Sequence of chain 1.B:
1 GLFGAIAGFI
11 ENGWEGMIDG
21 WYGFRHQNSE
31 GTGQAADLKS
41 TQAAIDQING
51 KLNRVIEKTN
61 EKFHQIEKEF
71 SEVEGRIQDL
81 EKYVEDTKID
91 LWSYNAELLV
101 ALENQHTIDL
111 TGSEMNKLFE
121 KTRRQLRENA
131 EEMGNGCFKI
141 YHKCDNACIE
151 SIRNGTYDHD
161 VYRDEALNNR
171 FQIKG

Binding-site contacts:
Ligand atom C8 contacts residue THR156 of chain 1.B at 4.0 Å.
Ligand atom O5 contacts residue SER151 of chain 1.B at 3.9 Å.
Ligand atom N2 contacts residue ASN154 of chain 1.B at 2.9 Å (h-bond).
Ligand atom O7 contacts residue ASN154 of chain 1.B at 3.0 Å (h-bond).
Ligand atom C1 contacts residue THR156 of chain 1.B at 3.6 Å.
Ligand atom C6 contacts residue GLU150 of chain 1.B at 4.0 Å.
Ligand atom C5 contacts residue ALA147 of chain 1.B at 4.4 Å (hydrophobic).
Ligand atom C5 contacts residue GLU150 of chain 1.B at 4.4 Å.
Ligand atom C7 contacts residue ASN154 of chain 1.B at 3.2 Å.
Ligand atom C1 contacts residue GLU150 of chain 1.B at 3.8 Å.
Ligand atom O5 contacts residue ASN154 of chain 1.B at 2.4 Å (h-bond).
Ligand atom O5 contacts residue THR156 of chain 1.B at 4.4 Å.
Ligand atom C2 contacts residue THR156 of chain 1.B at 4.3 Å.
Ligand atom C4 contacts residue ASN154 of chain 1.B at 4.2 Å.
Ligand atom C5 contacts residue ASN154 of chain 1.B at 3.7 Å.
Ligand atom C8 contacts residue ASN154 of chain 1.B at 4.4 Å.
Ligand atom C5 contacts residue SER151 of chain 1.B at 4.5 Å.
Ligand atom C7 contacts residue THR156 of chain 1.B at 4.2 Å.
Ligand atom N2 contacts residue THR156 of chain 1.B at 3.7 Å.
Ligand atom O6 contacts residue GLU150 of chain 1.B at 3.7 Å.
Ligand atom C2 contacts residue ASN154 of chain 1.B at 2.4 Å.
Ligand atom C3 contacts residue THR156 of chain 1.B at 4.5 Å.
Ligand atom O5 contacts residue GLU150 of chain 1.B at 3.2 Å (salt-bridge).
Ligand atom C1 contacts residue ASN154 of chain 1.B at 1.5 Å.
Ligand atom C1 contacts residue SER151 of chain 1.B at 4.1 Å.
Ligand atom C6 contacts residue ALA147 of chain 1.B at 3.6 Å (hydrophobic).
Ligand atom C3 contacts residue ASN154 of chain 1.B at 3.8 Å.

A protein and the small-molecule ligand that binds it are described below.
Small molecule (SMILES): CC(=O)N[C@@H]1[C@@H](O)[C@H](O)[C@@H](CO)O[C@H]1O